Sequence of chain 3.D:
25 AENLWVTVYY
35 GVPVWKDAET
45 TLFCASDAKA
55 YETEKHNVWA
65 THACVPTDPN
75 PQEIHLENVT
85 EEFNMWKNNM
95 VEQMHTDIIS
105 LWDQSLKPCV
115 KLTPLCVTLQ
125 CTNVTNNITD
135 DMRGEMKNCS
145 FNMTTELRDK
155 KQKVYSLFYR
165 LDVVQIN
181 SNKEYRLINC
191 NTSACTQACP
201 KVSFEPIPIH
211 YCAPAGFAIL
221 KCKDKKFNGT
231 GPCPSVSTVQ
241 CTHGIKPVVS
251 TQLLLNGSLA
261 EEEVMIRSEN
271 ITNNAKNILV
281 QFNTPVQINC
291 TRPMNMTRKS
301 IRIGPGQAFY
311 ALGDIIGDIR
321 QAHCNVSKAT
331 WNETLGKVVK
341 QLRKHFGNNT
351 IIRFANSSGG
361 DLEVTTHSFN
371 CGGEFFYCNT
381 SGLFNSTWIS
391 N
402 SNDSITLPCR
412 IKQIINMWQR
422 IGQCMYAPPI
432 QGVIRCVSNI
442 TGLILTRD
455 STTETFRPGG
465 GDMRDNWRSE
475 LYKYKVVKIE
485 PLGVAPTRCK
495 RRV

A small-molecule ligand and the protein it binds are described below.
Small molecule (SMILES): CC(=O)N[C@H]1[C@H](O[C@H]2[C@H](O)[C@@H](NC(C)=O)CO[C@@H]2CO)O[C@H](CO)[C@@H](O)[C@@H]1O

Binding-site contacts:
Ligand atom C7 contacts residue ASN440 of chain 3.D at 3.4 Å.
Ligand atom O5 contacts residue PRO285 of chain 3.D at 3.4 Å.
Ligand atom C7 contacts residue ASN256 of chain 3.D at 4.3 Å.
Ligand atom C1 contacts residue ASN440 of chain 3.D at 1.4 Å.
Ligand atom O7 contacts residue ASN440 of chain 3.D at 4.3 Å.
Ligand atom C8 contacts residue ASN256 of chain 3.D at 3.5 Å.
Ligand atom C5 contacts residue PRO285 of chain 3.D at 4.2 Å (hydrophobic).
Ligand atom C3 contacts residue ASN440 of chain 3.D at 3.8 Å.
Ligand atom O5 contacts residue ASN440 of chain 3.D at 2.3 Å (h-bond).
Ligand atom C8 contacts residue ASN440 of chain 3.D at 3.4 Å.
Ligand atom O7 contacts residue NAG1 of chain 3.M at 3.4 Å (h-bond).
Ligand atom O6 contacts residue PRO285 of chain 3.D at 3.4 Å.
Ligand atom C6 contacts residue PRO285 of chain 3.D at 3.7 Å (hydrophobic).
Ligand atom C5 contacts residue ASN440 of chain 3.D at 3.6 Å.
Ligand atom O7 contacts residue ASN256 of chain 3.D at 3.9 Å.
Ligand atom C1 contacts residue PRO285 of chain 3.D at 4.4 Å (hydrophobic).
Ligand atom C4 contacts residue ASN440 of chain 3.D at 4.2 Å.
Ligand atom N2 contacts residue ASN440 of chain 3.D at 2.9 Å (h-bond).
Ligand atom C2 contacts residue ASN440 of chain 3.D at 2.4 Å.